Sequence of chain 3.E:
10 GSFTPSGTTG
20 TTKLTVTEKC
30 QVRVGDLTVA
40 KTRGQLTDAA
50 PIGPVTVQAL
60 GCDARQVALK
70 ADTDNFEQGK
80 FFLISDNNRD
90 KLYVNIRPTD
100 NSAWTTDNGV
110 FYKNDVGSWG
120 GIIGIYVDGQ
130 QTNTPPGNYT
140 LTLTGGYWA

A small-molecule ligand and the protein it binds are described below.
Small molecule (SMILES): O=C(N[C@H](CO)[C@H](O)c1ccc([N+](=O)[O-])cc1)C(Cl)Cl

Binding-site contacts:
Ligand atom CL1 contacts residue GLY52 of chain 3.E at 3.4 Å.
Ligand atom CL2 contacts residue GLY123 of chain 3.E at 3.6 Å.
Ligand atom CL2 contacts residue THR98 of chain 3.E at 4.0 Å.
Ligand atom C2 contacts residue PRO53 of chain 3.E at 3.9 Å (hydrophobic).
Ligand atom CL2 contacts residue TYR125 of chain 3.E at 3.9 Å.
Ligand atom C9 contacts residue PRO53 of chain 3.E at 4.1 Å (hydrophobic).
Ligand atom CL2 contacts residue PRO53 of chain 3.E at 3.6 Å.
Ligand atom CL1 contacts residue PRO53 of chain 3.E at 4.1 Å.
Ligand atom C1 contacts residue PRO53 of chain 3.E at 4.4 Å (hydrophobic).
Ligand atom C1 contacts residue GLY52 of chain 3.E at 4.3 Å.
Ligand atom N2 contacts residue PRO50 of chain 3.E at 4.3 Å.
Ligand atom C8 contacts residue PRO53 of chain 3.E at 3.8 Å (hydrophobic).
Ligand atom CL2 contacts residue ILE121 of chain 3.E at 3.8 Å.
Ligand atom CL1 contacts residue TYR125 of chain 3.E at 3.5 Å.
Ligand atom CL1 contacts residue PRO50 of chain 3.E at 3.8 Å.
Ligand atom C1 contacts residue PRO50 of chain 3.E at 4.3 Å (hydrophobic).
Ligand atom N9 contacts residue PRO53 of chain 3.E at 4.2 Å.
Ligand atom C2 contacts residue PRO50 of chain 3.E at 4.1 Å (hydrophobic).
Ligand atom CL2 contacts residue GLY52 of chain 3.E at 4.4 Å.
Ligand atom CL1 contacts residue GLY123 of chain 3.E at 3.7 Å.
Ligand atom C2 contacts residue GLY52 of chain 3.E at 4.3 Å.
Ligand atom O9B contacts residue PRO53 of chain 3.E at 3.9 Å.
Ligand atom CL1 contacts residue ILE51 of chain 3.E at 4.2 Å.
Ligand atom O2 contacts residue PRO50 of chain 3.E at 4.2 Å.
Ligand atom O4 contacts residue PRO50 of chain 3.E at 3.4 Å.
Ligand atom C1 contacts residue TYR125 of chain 3.E at 3.6 Å (hydrophobic).
Ligand atom O2 contacts residue GLY52 of chain 3.E at 3.4 Å.
Ligand atom C1 contacts residue GLY123 of chain 3.E at 4.2 Å.
Ligand atom C4 contacts residue PRO50 of chain 3.E at 4.3 Å (hydrophobic).
Ligand atom O2 contacts residue PRO53 of chain 3.E at 3.0 Å.
Ligand atom CL1 contacts residue ILE124 of chain 3.E at 3.3 Å.
Ligand atom O9A contacts residue ILE121 of chain 3.E at 3.4 Å.
Ligand atom N9 contacts residue ILE121 of chain 3.E at 4.3 Å.